Sequence of chain 1.A:
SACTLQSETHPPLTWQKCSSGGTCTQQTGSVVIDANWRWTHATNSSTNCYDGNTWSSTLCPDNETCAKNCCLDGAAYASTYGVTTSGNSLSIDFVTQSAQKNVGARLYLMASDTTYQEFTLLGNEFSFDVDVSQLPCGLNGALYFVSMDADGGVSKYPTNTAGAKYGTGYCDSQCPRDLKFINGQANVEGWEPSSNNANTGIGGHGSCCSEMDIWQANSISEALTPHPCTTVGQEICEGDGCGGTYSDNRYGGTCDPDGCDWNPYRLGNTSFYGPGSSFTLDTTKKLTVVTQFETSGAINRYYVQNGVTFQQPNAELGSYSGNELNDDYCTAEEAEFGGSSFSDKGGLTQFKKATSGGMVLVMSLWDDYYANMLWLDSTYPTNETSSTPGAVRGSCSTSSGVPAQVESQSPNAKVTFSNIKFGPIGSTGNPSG

Binding-site contacts:
Ligand atom O4 contacts residue ARG251 of chain 1.A at 3.7 Å.
Ligand atom O2 contacts residue TYR381 of chain 1.A at 3.6 Å.
Ligand atom O6 contacts residue ARG394 of chain 1.A at 3.1 Å (salt-bridge).
Ligand atom O4 contacts residue TRP376 of chain 1.A at 3.7 Å.
Ligand atom O6 contacts residue THR246 of chain 1.A at 3.1 Å (h-bond).
Ligand atom C4 contacts residue GLN175 of chain 1.A at 4.0 Å.
Ligand atom O6 contacts residue ASP262 of chain 1.A at 4.1 Å.
Ligand atom C6 contacts residue ARG267 of chain 1.A at 3.9 Å.
Ligand atom O5 contacts residue ARG394 of chain 1.A at 3.2 Å (salt-bridge).
Ligand atom C2 contacts residue ASP259 of chain 1.A at 3.4 Å.
Ligand atom C5 contacts residue TRP376 of chain 1.A at 3.6 Å (hydrophobic).
Ligand atom O6 contacts residue TRP376 of chain 1.A at 3.6 Å.
Ligand atom C3 contacts residue ASP259 of chain 1.A at 3.8 Å.
Ligand atom O3 contacts residue ASP214 of chain 1.A at 3.1 Å (salt-bridge).
Ligand atom C1 contacts residue ARG251 of chain 1.A at 4.0 Å.
Ligand atom C6 contacts residue ASP262 of chain 1.A at 3.8 Å.
Ligand atom C3 contacts residue TRP376 of chain 1.A at 4.0 Å (hydrophobic).
Ligand atom C1 contacts residue TRP376 of chain 1.A at 3.9 Å (hydrophobic).
Ligand atom O6 contacts residue GLN175 of chain 1.A at 3.5 Å (h-bond).
Ligand atom O3 contacts residue GLN217 of chain 1.A at 3.1 Å (h-bond).
Ligand atom O4 contacts residue GLN217 of chain 1.A at 3.0 Å (h-bond).
Ligand atom O4 contacts residue ASP259 of chain 1.A at 3.7 Å.
Ligand atom O2 contacts residue THR226 of chain 1.A at 4.0 Å.
Ligand atom O5 contacts residue ARG251 of chain 1.A at 3.1 Å (salt-bridge).
Ligand atom C2 contacts residue HIS228 of chain 1.A at 3.9 Å.
Ligand atom O4 contacts residue PRO258 of chain 1.A at 4.0 Å.
Ligand atom O6 contacts residue ARG251 of chain 1.A at 3.0 Å (salt-bridge).
Ligand atom O2 contacts residue ASP259 of chain 1.A at 2.7 Å (salt-bridge).
Ligand atom C3 contacts residue ARG251 of chain 1.A at 3.7 Å.
Ligand atom C3 contacts residue GLN217 of chain 1.A at 3.5 Å.
Ligand atom O3 contacts residue ARG251 of chain 1.A at 3.1 Å (salt-bridge).
Ligand atom C2 contacts residue TYR381 of chain 1.A at 3.8 Å (hydrophobic).
Ligand atom C1 contacts residue ARG394 of chain 1.A at 3.8 Å.
Ligand atom O3 contacts residue HIS228 of chain 1.A at 3.0 Å (h-bond).
Ligand atom O1 contacts residue ARG394 of chain 1.A at 2.9 Å (salt-bridge).
Ligand atom C2 contacts residue PRO258 of chain 1.A at 3.6 Å (hydrophobic).
Ligand atom C6 contacts residue TRP376 of chain 1.A at 3.8 Å (hydrophobic).
Ligand atom O2 contacts residue HIS228 of chain 1.A at 3.9 Å.
Ligand atom C6 contacts residue ARG394 of chain 1.A at 3.9 Å.
Ligand atom C6 contacts residue ARG251 of chain 1.A at 4.0 Å.

This small molecule binds to this protein.
Small molecule (SMILES): OC[C@H]1O[C@@H](O[C@H]2[C@H](O)[C@@H](O)[C@H](O)O[C@@H]2CO)[C@H](O)[C@@H](O)[C@@H]1O